Sequence of chain 1.B:
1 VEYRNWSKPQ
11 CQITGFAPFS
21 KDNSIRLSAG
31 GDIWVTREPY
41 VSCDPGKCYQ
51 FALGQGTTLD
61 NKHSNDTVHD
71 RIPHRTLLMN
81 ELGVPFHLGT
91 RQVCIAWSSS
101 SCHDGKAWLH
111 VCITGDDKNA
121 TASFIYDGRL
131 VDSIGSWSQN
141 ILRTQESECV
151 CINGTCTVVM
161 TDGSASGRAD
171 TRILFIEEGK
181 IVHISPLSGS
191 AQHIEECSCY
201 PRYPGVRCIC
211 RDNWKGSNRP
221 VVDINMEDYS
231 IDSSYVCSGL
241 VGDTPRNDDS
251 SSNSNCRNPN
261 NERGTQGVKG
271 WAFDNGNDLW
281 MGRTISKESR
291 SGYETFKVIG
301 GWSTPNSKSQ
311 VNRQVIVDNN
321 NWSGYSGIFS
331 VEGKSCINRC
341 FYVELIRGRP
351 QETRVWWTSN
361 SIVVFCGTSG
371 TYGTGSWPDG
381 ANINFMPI

This small molecule binds to this protein.
Small molecule (SMILES): CC(=O)N[C@H]1[C@H](O[C@H]2[C@H](O)[C@@H](NC(C)=O)CO[C@@H]2CO)O[C@H](CO)[C@@H](O[C@@H]2O[C@H](CO)[C@@H](O)[C@H](O[C@H]3O[C@H](CO)[C@@H](O)[C@H](O)[C@@H]3O[C@H]3O[C@H](CO)[C@@H](O)[C@H](O)[C@@H]3O[C@H]3O[C@H](CO)[C@@H](O)[C@H](O)[C@@H]3O)[C@@H]2O)[C@@H]1O

Sequence of chain 2.A:
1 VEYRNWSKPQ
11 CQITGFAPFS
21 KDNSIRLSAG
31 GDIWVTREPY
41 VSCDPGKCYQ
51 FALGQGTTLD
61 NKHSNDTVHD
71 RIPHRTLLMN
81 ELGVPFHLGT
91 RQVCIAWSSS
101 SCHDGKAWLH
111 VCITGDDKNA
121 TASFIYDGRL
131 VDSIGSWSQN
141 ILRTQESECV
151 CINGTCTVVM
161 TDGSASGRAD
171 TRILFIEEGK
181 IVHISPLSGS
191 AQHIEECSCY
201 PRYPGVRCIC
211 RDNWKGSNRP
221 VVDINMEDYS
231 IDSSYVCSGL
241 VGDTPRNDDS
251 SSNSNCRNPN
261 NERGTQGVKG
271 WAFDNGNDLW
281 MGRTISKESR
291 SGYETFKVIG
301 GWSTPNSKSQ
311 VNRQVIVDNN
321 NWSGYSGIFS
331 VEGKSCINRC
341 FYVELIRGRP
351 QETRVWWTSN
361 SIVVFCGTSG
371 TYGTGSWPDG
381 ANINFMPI

Binding-site contacts:
Ligand atom C5 contacts residue GLN310 of chain 2.A at 3.8 Å.
Ligand atom O4 contacts residue ARG313 of chain 2.A at 3.2 Å (salt-bridge).
Ligand atom O4 contacts residue ASN312 of chain 2.A at 3.6 Å.
Ligand atom C6 contacts residue TYR372 of chain 2.A at 3.4 Å (hydrophobic).
Ligand atom O5 contacts residue GLY373 of chain 2.A at 3.5 Å.
Ligand atom N2 contacts residue ASN119 of chain 1.B at 2.9 Å (h-bond).
Ligand atom C3 contacts residue ASN312 of chain 2.A at 3.6 Å.
Ligand atom C1 contacts residue ASN119 of chain 1.B at 1.4 Å.
Ligand atom O2 contacts residue ARG313 of chain 2.A at 3.3 Å.
Ligand atom C2 contacts residue ARG313 of chain 2.A at 3.8 Å.
Ligand atom C6 contacts residue GLN310 of chain 2.A at 3.5 Å.
Ligand atom C5 contacts residue ASN119 of chain 1.B at 3.6 Å.
Ligand atom O3 contacts residue ASP249 of chain 2.A at 3.8 Å.
Ligand atom O3 contacts residue ASN312 of chain 2.A at 3.0 Å (h-bond).
Ligand atom O6 contacts residue TYR372 of chain 2.A at 3.5 Å.
Ligand atom O5 contacts residue THR374 of chain 2.A at 3.4 Å.
Ligand atom C6 contacts residue LYS308 of chain 2.A at 3.4 Å.
Ligand atom C3 contacts residue ASN119 of chain 1.B at 3.8 Å.
Ligand atom O4 contacts residue ARG313 of chain 2.A at 3.3 Å (salt-bridge).
Ligand atom C2 contacts residue GLN310 of chain 2.A at 3.7 Å.
Ligand atom O2 contacts residue VAL311 of chain 2.A at 3.6 Å.
Ligand atom O5 contacts residue ASP249 of chain 2.A at 3.5 Å.
Ligand atom O3 contacts residue GLN310 of chain 2.A at 3.5 Å (h-bond).
Ligand atom C4 contacts residue GLN310 of chain 2.A at 3.2 Å.
Ligand atom C2 contacts residue ASN119 of chain 1.B at 2.4 Å.
Ligand atom O3 contacts residue SER250 of chain 2.A at 3.4 Å.
Ligand atom O2 contacts residue SER250 of chain 2.A at 3.4 Å (h-bond).
Ligand atom C6 contacts residue GLY373 of chain 2.A at 3.5 Å.
Ligand atom O5 contacts residue VAL311 of chain 2.A at 3.7 Å.
Ligand atom C3 contacts residue GLN310 of chain 2.A at 3.5 Å.
Ligand atom O6 contacts residue THR374 of chain 2.A at 3.7 Å.
Ligand atom O4 contacts residue GLN310 of chain 2.A at 3.8 Å.
Ligand atom O5 contacts residue ASN119 of chain 1.B at 2.4 Å (h-bond).
Ligand atom O2 contacts residue GLN310 of chain 2.A at 2.8 Å (h-bond).
Ligand atom C7 contacts residue ASN119 of chain 1.B at 3.8 Å.
Ligand atom O2 contacts residue ASP249 of chain 2.A at 3.6 Å.
Ligand atom O3 contacts residue GLN310 of chain 2.A at 3.3 Å (h-bond).
Ligand atom O6 contacts residue GLY373 of chain 2.A at 2.8 Å (h-bond).
Ligand atom O6 contacts residue LYS308 of chain 2.A at 2.8 Å (salt-bridge).
Ligand atom O3 contacts residue VAL311 of chain 2.A at 3.8 Å.